The small molecule below binds the protein below.
Small molecule (SMILES): Nc1nc2c(ncn2[C@@H]2O[C@H](CO[P](=O)(O)C[P](=O)(O)OP(=O)(O)O)[C@@H](O)[C@H]2O)c(=O)[nH]1

Sequence of chain 1.K:
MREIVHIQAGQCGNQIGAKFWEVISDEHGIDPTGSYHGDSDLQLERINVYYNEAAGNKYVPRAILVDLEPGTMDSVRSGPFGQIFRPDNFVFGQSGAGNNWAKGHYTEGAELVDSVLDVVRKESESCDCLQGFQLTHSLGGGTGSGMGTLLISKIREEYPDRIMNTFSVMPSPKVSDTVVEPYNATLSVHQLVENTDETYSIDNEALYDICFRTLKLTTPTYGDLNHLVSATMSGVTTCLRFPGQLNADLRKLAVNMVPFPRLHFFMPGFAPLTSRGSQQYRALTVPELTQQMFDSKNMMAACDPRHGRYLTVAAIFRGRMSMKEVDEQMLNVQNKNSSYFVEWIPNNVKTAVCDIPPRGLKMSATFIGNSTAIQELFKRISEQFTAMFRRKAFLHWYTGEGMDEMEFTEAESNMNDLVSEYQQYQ

Binding-site contacts:
Ligand atom N3 contacts residue CYS12 of chain 1.K at 3.4 Å (h-bond).
Ligand atom O2G contacts residue GLN11 of chain 1.K at 3.8 Å.
Ligand atom PB contacts residue THR143 of chain 1.K at 3.3 Å.
Ligand atom PG contacts residue ASN99 of chain 1.K at 3.9 Å.
Ligand atom O2B contacts residue GLN11 of chain 1.K at 2.9 Å (h-bond).
Ligand atom C2 contacts residue ASN226 of chain 1.K at 3.8 Å.
Ligand atom O3B contacts residue GLY141 of chain 1.K at 3.9 Å.
Ligand atom PA contacts residue CYS12 of chain 1.K at 3.9 Å.
Ligand atom C6 contacts residue TYR222 of chain 1.K at 3.6 Å (hydrophobic).
Ligand atom PA contacts residue SER138 of chain 1.K at 3.8 Å.
Ligand atom C5 contacts residue CYS12 of chain 1.K at 3.7 Å (hydrophobic).
Ligand atom O1B contacts residue SER138 of chain 1.K at 3.8 Å.
Ligand atom O1B contacts residue GLY140 of chain 1.K at 3.7 Å.
Ligand atom O1A contacts residue SER138 of chain 1.K at 3.5 Å (h-bond).
Ligand atom O5' contacts residue SER138 of chain 1.K at 3.0 Å (h-bond).
Ligand atom O3' contacts residue ASP177 of chain 1.K at 3.7 Å.
Ligand atom O3' contacts residue THR178 of chain 1.K at 3.7 Å.
Ligand atom PG contacts residue THR143 of chain 1.K at 3.7 Å.
Ligand atom PA contacts residue GLN11 of chain 1.K at 3.9 Å.
Ligand atom C5 contacts residue TYR222 of chain 1.K at 3.8 Å (hydrophobic).
Ligand atom C2 contacts residue CYS12 of chain 1.K at 3.7 Å (hydrophobic).
Ligand atom O3B contacts residue GLY142 of chain 1.K at 3.7 Å.
Ligand atom O6 contacts residue TYR222 of chain 1.K at 3.5 Å.
Ligand atom O2B contacts residue THR143 of chain 1.K at 3.3 Å.
Ligand atom N2 contacts residue ASN226 of chain 1.K at 3.8 Å.
Ligand atom O6 contacts residue GLN15 of chain 1.K at 3.7 Å.
Ligand atom O1B contacts residue GLY144 of chain 1.K at 3.2 Å (h-bond).
Ligand atom O2' contacts residue ASN204 of chain 1.K at 3.2 Å (h-bond).
Ligand atom C4 contacts residue CYS12 of chain 1.K at 3.4 Å (hydrophobic).
Ligand atom O3B contacts residue THR143 of chain 1.K at 3.1 Å.
Ligand atom O3G contacts residue ASN99 of chain 1.K at 2.6 Å (h-bond).
Ligand atom N1 contacts residue TYR222 of chain 1.K at 3.7 Å.
Ligand atom O1G contacts residue THR143 of chain 1.K at 3.1 Å.
Ligand atom N1 contacts residue ASN226 of chain 1.K at 3.0 Å (h-bond).
Ligand atom O3G contacts residue GLY98 of chain 1.K at 3.9 Å.
Ligand atom N2 contacts residue LEU225 of chain 1.K at 3.8 Å.
Ligand atom O1A contacts residue GLN11 of chain 1.K at 3.0 Å (h-bond).
Ligand atom O2A contacts residue GLN11 of chain 1.K at 3.5 Å.
Ligand atom O1B contacts residue THR143 of chain 1.K at 3.1 Å.
Ligand atom O1A contacts residue CYS12 of chain 1.K at 2.8 Å (h-bond).